Sequence of chain 1.C:
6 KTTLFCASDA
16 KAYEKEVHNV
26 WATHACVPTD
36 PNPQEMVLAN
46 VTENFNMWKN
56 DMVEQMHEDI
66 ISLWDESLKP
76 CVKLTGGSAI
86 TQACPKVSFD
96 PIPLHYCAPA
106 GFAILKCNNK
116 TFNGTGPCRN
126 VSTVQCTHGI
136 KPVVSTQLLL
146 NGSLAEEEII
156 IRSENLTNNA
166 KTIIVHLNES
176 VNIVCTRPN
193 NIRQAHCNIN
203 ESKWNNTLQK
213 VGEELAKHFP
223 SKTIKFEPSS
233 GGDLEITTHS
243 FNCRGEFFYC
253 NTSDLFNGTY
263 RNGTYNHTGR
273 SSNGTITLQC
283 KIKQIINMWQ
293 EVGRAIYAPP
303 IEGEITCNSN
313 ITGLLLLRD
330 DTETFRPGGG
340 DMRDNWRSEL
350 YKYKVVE

Binding-site contacts:
Ligand atom C1 contacts residue THR120 of chain 1.C at 3.6 Å.
Ligand atom C3 contacts residue ASN118 of chain 1.C at 3.8 Å.
Ligand atom C8 contacts residue ILE156 of chain 1.C at 3.9 Å (hydrophobic).
Ligand atom C1 contacts residue ASN118 of chain 1.C at 1.4 Å.
Ligand atom O6 contacts residue THR120 of chain 1.C at 3.8 Å.
Ligand atom C3 contacts residue THR120 of chain 1.C at 4.4 Å.
Ligand atom C7 contacts residue ILE156 of chain 1.C at 4.3 Å (hydrophobic).
Ligand atom C2 contacts residue THR120 of chain 1.C at 4.4 Å.
Ligand atom C2 contacts residue ASN118 of chain 1.C at 2.4 Å.
Ligand atom C4 contacts residue ASN118 of chain 1.C at 4.2 Å.
Ligand atom C6 contacts residue THR120 of chain 1.C at 4.3 Å.
Ligand atom N2 contacts residue THR120 of chain 1.C at 4.5 Å.
Ligand atom N2 contacts residue ASN118 of chain 1.C at 2.8 Å (h-bond).
Ligand atom O7 contacts residue LEU161 of chain 1.C at 4.3 Å.
Ligand atom C7 contacts residue ASN118 of chain 1.C at 3.0 Å.
Ligand atom C7 contacts residue LEU161 of chain 1.C at 4.2 Å (hydrophobic).
Ligand atom C8 contacts residue SER158 of chain 1.C at 3.7 Å.
Ligand atom O6 contacts residue PRO122 of chain 1.C at 4.4 Å.
Ligand atom O7 contacts residue HIS220 of chain 1.C at 3.3 Å (h-bond).
Ligand atom O5 contacts residue ASN118 of chain 1.C at 2.4 Å (h-bond).
Ligand atom C8 contacts residue LEU161 of chain 1.C at 3.5 Å (hydrophobic).
Ligand atom C5 contacts residue THR120 of chain 1.C at 4.1 Å.
Ligand atom C5 contacts residue ASN118 of chain 1.C at 3.6 Å.
Ligand atom O7 contacts residue ASN118 of chain 1.C at 2.9 Å (h-bond).
Ligand atom O7 contacts residue ILE156 of chain 1.C at 4.0 Å.
Ligand atom O5 contacts residue THR120 of chain 1.C at 4.0 Å.
Ligand atom C8 contacts residue ARG157 of chain 1.C at 4.3 Å.
Ligand atom C8 contacts residue ASN118 of chain 1.C at 4.2 Å.
Ligand atom C7 contacts residue HIS220 of chain 1.C at 4.3 Å.

This protein binds this small molecule.
Small molecule (SMILES): CC(=O)N[C@@H]1[C@@H](O)[C@H](O)[C@@H](CO)O[C@H]1O